Sequence of chain 1.A:
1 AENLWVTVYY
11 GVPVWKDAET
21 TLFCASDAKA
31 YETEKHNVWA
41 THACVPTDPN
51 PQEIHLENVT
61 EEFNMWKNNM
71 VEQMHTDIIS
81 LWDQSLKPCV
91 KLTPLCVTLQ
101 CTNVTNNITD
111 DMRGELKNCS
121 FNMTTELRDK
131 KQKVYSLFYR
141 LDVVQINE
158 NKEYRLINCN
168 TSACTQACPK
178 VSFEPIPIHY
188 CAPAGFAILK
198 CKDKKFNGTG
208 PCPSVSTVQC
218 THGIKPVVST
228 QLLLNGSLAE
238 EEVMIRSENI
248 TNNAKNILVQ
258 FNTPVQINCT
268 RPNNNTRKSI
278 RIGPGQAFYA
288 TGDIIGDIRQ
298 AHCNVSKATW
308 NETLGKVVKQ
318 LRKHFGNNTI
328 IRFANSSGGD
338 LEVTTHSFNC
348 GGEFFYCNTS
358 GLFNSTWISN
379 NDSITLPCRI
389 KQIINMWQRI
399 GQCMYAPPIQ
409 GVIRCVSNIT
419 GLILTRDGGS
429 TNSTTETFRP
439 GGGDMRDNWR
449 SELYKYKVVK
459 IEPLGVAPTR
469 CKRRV

A protein and the small-molecule ligand that binds it are described below.
Small molecule (SMILES): CC(=O)N[C@H]1[C@H](O[C@H]2[C@H](O)[C@@H](NC(C)=O)CO[C@@H]2CO)O[C@H](CO)[C@@H](O)[C@@H]1O

Binding-site contacts:
Ligand atom O5 contacts residue TYR135 of chain 1.A at 3.7 Å.
Ligand atom O5 contacts residue ASN118 of chain 1.A at 2.4 Å (h-bond).
Ligand atom C8 contacts residue ASN106 of chain 1.A at 4.1 Å.
Ligand atom N2 contacts residue ASN118 of chain 1.A at 2.9 Å (h-bond).
Ligand atom C7 contacts residue ASN118 of chain 1.A at 3.5 Å.
Ligand atom C4 contacts residue ASN118 of chain 1.A at 4.2 Å.
Ligand atom C3 contacts residue ASN118 of chain 1.A at 3.8 Å.
Ligand atom C6 contacts residue TYR135 of chain 1.A at 4.1 Å (hydrophobic).
Ligand atom O7 contacts residue ASP290 of chain 1.A at 4.0 Å.
Ligand atom C5 contacts residue ASN118 of chain 1.A at 3.7 Å.
Ligand atom C1 contacts residue TYR135 of chain 1.A at 3.8 Å (hydrophobic).
Ligand atom C2 contacts residue ASN118 of chain 1.A at 2.5 Å.
Ligand atom C1 contacts residue ASN118 of chain 1.A at 1.4 Å.
Ligand atom C8 contacts residue VAL104 of chain 1.A at 4.0 Å (hydrophobic).
Ligand atom C5 contacts residue TYR135 of chain 1.A at 3.6 Å (hydrophobic).
Ligand atom C6 contacts residue ASN118 of chain 1.A at 4.4 Å.
Ligand atom O7 contacts residue ASN118 of chain 1.A at 3.7 Å.
Ligand atom O7 contacts residue TYR135 of chain 1.A at 3.6 Å.